Sequence of chain 4.F:
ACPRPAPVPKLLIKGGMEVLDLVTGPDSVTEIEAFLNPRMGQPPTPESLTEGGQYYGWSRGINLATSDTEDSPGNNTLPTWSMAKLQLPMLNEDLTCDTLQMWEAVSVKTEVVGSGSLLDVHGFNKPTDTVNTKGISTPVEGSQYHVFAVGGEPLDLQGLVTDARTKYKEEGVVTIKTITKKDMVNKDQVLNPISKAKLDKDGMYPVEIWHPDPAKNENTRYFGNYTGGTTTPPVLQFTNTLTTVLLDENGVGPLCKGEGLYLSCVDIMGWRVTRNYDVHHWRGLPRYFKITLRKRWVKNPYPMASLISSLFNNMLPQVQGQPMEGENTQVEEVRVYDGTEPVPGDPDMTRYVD

Sequence of chain 3.F:
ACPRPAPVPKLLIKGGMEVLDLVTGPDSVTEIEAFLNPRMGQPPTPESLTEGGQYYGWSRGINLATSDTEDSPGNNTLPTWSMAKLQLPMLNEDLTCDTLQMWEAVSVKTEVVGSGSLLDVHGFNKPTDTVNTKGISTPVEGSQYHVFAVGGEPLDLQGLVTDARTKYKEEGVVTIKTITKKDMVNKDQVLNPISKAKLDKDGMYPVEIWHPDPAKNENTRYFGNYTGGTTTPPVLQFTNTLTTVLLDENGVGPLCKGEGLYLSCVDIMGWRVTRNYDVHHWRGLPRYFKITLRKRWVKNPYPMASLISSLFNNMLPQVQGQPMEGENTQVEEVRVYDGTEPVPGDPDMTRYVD

Binding-site contacts:
Ligand atom C1 contacts residue ARG77 of chain 4.F at 3.5 Å.
Ligand atom O8 contacts residue ARG77 of chain 4.F at 3.9 Å.
Ligand atom C10 contacts residue TYR72 of chain 4.F at 4.1 Å (hydrophobic).
Ligand atom O1A contacts residue GLY78 of chain 4.F at 3.7 Å.
Ligand atom C5 contacts residue ASN93 of chain 4.F at 4.2 Å.
Ligand atom C1 contacts residue TYR72 of chain 4.F at 3.8 Å (hydrophobic).
Ligand atom O4 contacts residue VAL296 of chain 4.F at 3.8 Å.
Ligand atom O1B contacts residue TYR72 of chain 4.F at 4.1 Å.
Ligand atom O1A contacts residue TYR72 of chain 4.F at 3.2 Å.
Ligand atom C6 contacts residue TYR72 of chain 4.F at 3.6 Å (hydrophobic).
Ligand atom O10 contacts residue ASN293 of chain 4.F at 3.5 Å (h-bond).
Ligand atom O1B contacts residue ARG77 of chain 4.F at 2.9 Å (salt-bridge).
Ligand atom C2 contacts residue GLY78 of chain 4.F at 4.2 Å.
Ligand atom C3 contacts residue HIS298 of chain 4.F at 4.1 Å.
Ligand atom C11 contacts residue ASP85 of chain 3.F at 3.7 Å.
Ligand atom O4 contacts residue THR291 of chain 4.F at 3.3 Å.
Ligand atom O4 contacts residue TYR72 of chain 4.F at 4.3 Å.
Ligand atom O10 contacts residue THR291 of chain 4.F at 3.7 Å.
Ligand atom C3 contacts residue GLY78 of chain 4.F at 4.0 Å.
Ligand atom C6 contacts residue ASN93 of chain 4.F at 3.1 Å.
Ligand atom C3 contacts residue VAL296 of chain 4.F at 3.5 Å (hydrophobic).
Ligand atom O4 contacts residue ILE79 of chain 4.F at 3.5 Å (h-bond).
Ligand atom N5 contacts residue TYR72 of chain 4.F at 3.1 Å (h-bond).
Ligand atom C7 contacts residue TYR72 of chain 4.F at 4.2 Å (hydrophobic).
Ligand atom C4 contacts residue VAL296 of chain 4.F at 4.3 Å (hydrophobic).
Ligand atom O3 contacts residue GLY78 of chain 4.F at 3.7 Å.
Ligand atom O8 contacts residue TYR72 of chain 4.F at 4.2 Å.
Ligand atom C6 contacts residue THR94 of chain 4.F at 4.2 Å.
Ligand atom C3 contacts residue GLY78 of chain 4.F at 4.2 Å.
Ligand atom O6 contacts residue ASN93 of chain 4.F at 2.9 Å (h-bond).
Ligand atom O3 contacts residue ASN80 of chain 4.F at 4.0 Å.
Ligand atom O4 contacts residue GLY78 of chain 4.F at 3.1 Å.
Ligand atom O4 contacts residue ASN80 of chain 4.F at 4.2 Å.
Ligand atom C4 contacts residue GLY78 of chain 4.F at 3.4 Å.
Ligand atom O4 contacts residue HIS298 of chain 4.F at 3.1 Å (h-bond).
Ligand atom C4 contacts residue TYR72 of chain 4.F at 3.5 Å (hydrophobic).
Ligand atom C5 contacts residue TYR72 of chain 4.F at 3.6 Å (hydrophobic).
Ligand atom C3 contacts residue ARG77 of chain 4.F at 3.9 Å.
Ligand atom O1A contacts residue ARG77 of chain 4.F at 3.0 Å (salt-bridge).
Ligand atom C4 contacts residue HIS298 of chain 4.F at 4.1 Å.

A protein and the small-molecule ligand that binds it are described below.
Small molecule (SMILES): CC(=O)N[C@H]1[C@H]([C@H](O)[C@H](O)CO)O[C@@](O[C@H]2[C@@H](O)[C@@H](CO)O[C@@H](O[C@H]3[C@H](O)[C@@H](O)[C@H](O)O[C@@H]3CO)[C@@H]2O)(C(=O)O)C[C@@H]1O